Sequence of chain 1.F:
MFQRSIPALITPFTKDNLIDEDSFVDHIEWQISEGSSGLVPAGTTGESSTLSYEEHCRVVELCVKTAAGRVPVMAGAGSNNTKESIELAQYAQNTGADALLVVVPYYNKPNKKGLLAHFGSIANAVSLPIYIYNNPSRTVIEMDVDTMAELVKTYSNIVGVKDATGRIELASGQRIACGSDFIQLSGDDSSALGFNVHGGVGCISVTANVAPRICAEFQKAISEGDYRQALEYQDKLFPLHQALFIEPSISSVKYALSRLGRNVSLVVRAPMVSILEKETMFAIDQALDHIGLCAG

A small-molecule ligand and the protein it binds are described below.
Small molecule (SMILES): O=C(O)CC[C@@H](O)CC(=O)C(=O)O

Binding-site contacts:
Ligand atom OAB contacts residue ZGM1 of chain 1.Q at 0.1 Å (h-bond).
Ligand atom CAF contacts residue ZGM1 of chain 1.Q at 0.2 Å.
Ligand atom CAJ contacts residue THR44 of chain 1.F at 3.7 Å.
Ligand atom CAG contacts residue ZGM1 of chain 1.Q at 0.2 Å.
Ligand atom CAG contacts residue LYS162 of chain 1.F at 2.5 Å.
Ligand atom OAC contacts residue LYS162 of chain 1.F at 3.0 Å.
Ligand atom CAM contacts residue LYS162 of chain 1.F at 3.4 Å.
Ligand atom OAE contacts residue ZGM1 of chain 1.Q at 0.0 Å (h-bond).
Ligand atom CAI contacts residue ARG138 of chain 1.F at 3.5 Å.
Ligand atom OAB contacts residue THR45 of chain 1.F at 2.7 Å (h-bond).
Ligand atom CAF contacts residue THR45 of chain 1.F at 3.8 Å.
Ligand atom CAM contacts residue ZGM1 of chain 1.Q at 0.4 Å.
Ligand atom OAB contacts residue LYS162 of chain 1.F at 3.5 Å (salt-bridge).
Ligand atom CAL contacts residue LYS162 of chain 1.F at 1.3 Å.
Ligand atom CAJ contacts residue ALA8 of chain 1.F at 3.6 Å (hydrophobic).
Ligand atom OAB contacts residue ALA8 of chain 1.F at 3.4 Å.
Ligand atom CAG contacts residue ALA8 of chain 1.F at 3.6 Å (hydrophobic).
Ligand atom CAI contacts residue ZGM1 of chain 1.Q at 0.1 Å.
Ligand atom OAE contacts residue GLY43 of chain 1.F at 3.8 Å.
Ligand atom OAB contacts residue THR44 of chain 1.F at 3.5 Å.
Ligand atom CAL contacts residue ZGM1 of chain 1.Q at 0.1 Å.
Ligand atom CAJ contacts residue LYS162 of chain 1.F at 2.4 Å.
Ligand atom OAA contacts residue ZGM1 of chain 1.Q at 0.1 Å (h-bond).
Ligand atom OAD contacts residue ARG138 of chain 1.F at 3.1 Å (salt-bridge).
Ligand atom CAF contacts residue TYR133 of chain 1.F at 3.8 Å (hydrophobic).
Ligand atom OAE contacts residue LYS162 of chain 1.F at 2.8 Å (salt-bridge).
Ligand atom OAD contacts residue ZGM1 of chain 1.Q at 0.1 Å (h-bond).
Ligand atom OAC contacts residue TYR133 of chain 1.F at 3.3 Å (h-bond).
Ligand atom CAG contacts residue ILE204 of chain 1.F at 3.6 Å (hydrophobic).
Ligand atom OAE contacts residue TYR133 of chain 1.F at 3.7 Å.
Ligand atom OAE contacts residue THR44 of chain 1.F at 2.9 Å (h-bond).
Ligand atom OAD contacts residue ASN135 of chain 1.F at 3.0 Å (h-bond).
Ligand atom CAK contacts residue ZGM1 of chain 1.Q at 0.2 Å.
Ligand atom CAL contacts residue TYR133 of chain 1.F at 3.6 Å (hydrophobic).
Ligand atom CAJ contacts residue ZGM1 of chain 1.Q at 0.1 Å.
Ligand atom OAA contacts residue ARG138 of chain 1.F at 2.8 Å (salt-bridge).
Ligand atom OAC contacts residue GLY187 of chain 1.F at 3.1 Å (h-bond).
Ligand atom CAM contacts residue GLY187 of chain 1.F at 3.7 Å.
Ligand atom OAC contacts residue ZGM1 of chain 1.Q at 1.0 Å.
Ligand atom CAJ contacts residue TYR133 of chain 1.F at 3.6 Å (hydrophobic).